Binding-site contacts:
Ligand atom O4 contacts residue SER365 of chain 1.B at 3.0 Å (h-bond).
Ligand atom O2P contacts residue LYS161 of chain 1.B at 3.3 Å.
Ligand atom O1 contacts residue LYS161 of chain 1.B at 3.1 Å.
Ligand atom O1P contacts residue TRP59 of chain 2.C at 3.2 Å.
Ligand atom O5P contacts residue ARG281 of chain 1.B at 2.9 Å (salt-bridge).
Ligand atom O2 contacts residue MG1 of chain 1.L at 2.2 Å.
Ligand atom O2P contacts residue THR58 of chain 2.C at 2.6 Å (h-bond).
Ligand atom O3 contacts residue HIS280 of chain 1.B at 3.0 Å (h-bond).
Ligand atom O3 contacts residue KCX187 of chain 1.B at 2.5 Å (h-bond).
Ligand atom O5 contacts residue LEU321 of chain 1.B at 3.1 Å.
Ligand atom O6 contacts residue LYS161 of chain 1.B at 3.3 Å (salt-bridge).
Ligand atom C2 contacts residue MG1 of chain 1.L at 2.8 Å.
Ligand atom O4P contacts residue ARG281 of chain 1.B at 3.1 Å (salt-bridge).
Ligand atom O6 contacts residue MG1 of chain 1.L at 2.0 Å.
Ligand atom O2 contacts residue KCX187 of chain 1.B at 3.2 Å (h-bond).
Ligand atom C contacts residue LYS161 of chain 1.B at 3.4 Å.
Ligand atom O2 contacts residue ASP189 of chain 1.B at 3.3 Å (salt-bridge).
Ligand atom O3 contacts residue GLU190 of chain 1.B at 3.0 Å (salt-bridge).
Ligand atom C contacts residue MG1 of chain 1.L at 2.8 Å.
Ligand atom O6 contacts residue ASP189 of chain 1.B at 3.0 Å (salt-bridge).
Ligand atom O3P contacts residue GLY389 of chain 1.B at 3.0 Å (h-bond).
Ligand atom C3 contacts residue KCX187 of chain 1.B at 3.0 Å.
Ligand atom O7 contacts residue LYS320 of chain 1.B at 2.9 Å (salt-bridge).
Ligand atom O6P contacts residue HIS313 of chain 1.B at 2.6 Å (h-bond).
Ligand atom O7 contacts residue GLU53 of chain 2.C at 3.5 Å (salt-bridge).
Ligand atom O6 contacts residue ASN109 of chain 2.C at 2.9 Å (h-bond).
Ligand atom O4 contacts residue GLY366 of chain 1.B at 3.1 Å (h-bond).
Ligand atom O3 contacts residue ASN109 of chain 2.C at 3.5 Å (h-bond).
Ligand atom O1P contacts residue GLY367 of chain 1.B at 2.9 Å (h-bond).
Ligand atom O2P contacts residue GLY390 of chain 1.B at 2.8 Å (h-bond).
Ligand atom O2 contacts residue THR159 of chain 1.B at 2.8 Å (h-bond).
Ligand atom O6 contacts residue GLU190 of chain 1.B at 3.1 Å (salt-bridge).
Ligand atom O1P contacts residue LYS320 of chain 1.B at 2.8 Å (salt-bridge).
Ligand atom O6P contacts residue SER365 of chain 1.B at 3.4 Å (h-bond).
Ligand atom O2 contacts residue LYS161 of chain 1.B at 2.9 Å (salt-bridge).
Ligand atom C contacts residue ASN109 of chain 2.C at 3.5 Å.
Ligand atom O6 contacts residue LYS163 of chain 1.B at 3.0 Å (salt-bridge).
Ligand atom C3 contacts residue MG1 of chain 1.L at 3.0 Å.
Ligand atom P1 contacts residue THR58 of chain 2.C at 3.5 Å.
Ligand atom O3 contacts residue MG1 of chain 1.L at 2.2 Å.

Sequence of chain 2.C:
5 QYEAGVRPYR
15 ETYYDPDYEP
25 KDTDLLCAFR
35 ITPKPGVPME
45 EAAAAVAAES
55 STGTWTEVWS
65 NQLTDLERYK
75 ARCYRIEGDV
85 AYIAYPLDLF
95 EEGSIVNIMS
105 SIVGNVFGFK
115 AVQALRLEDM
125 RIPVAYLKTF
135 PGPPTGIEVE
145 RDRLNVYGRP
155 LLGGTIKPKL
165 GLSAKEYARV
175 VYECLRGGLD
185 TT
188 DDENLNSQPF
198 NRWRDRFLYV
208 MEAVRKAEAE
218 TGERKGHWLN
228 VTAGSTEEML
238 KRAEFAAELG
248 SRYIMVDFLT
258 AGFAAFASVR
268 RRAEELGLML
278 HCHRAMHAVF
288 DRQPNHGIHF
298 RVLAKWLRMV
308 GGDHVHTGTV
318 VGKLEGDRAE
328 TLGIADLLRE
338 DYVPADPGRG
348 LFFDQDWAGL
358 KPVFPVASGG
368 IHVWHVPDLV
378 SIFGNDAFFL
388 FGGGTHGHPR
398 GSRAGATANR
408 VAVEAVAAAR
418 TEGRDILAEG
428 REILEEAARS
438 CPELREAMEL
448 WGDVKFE

Sequence of chain 1.B:
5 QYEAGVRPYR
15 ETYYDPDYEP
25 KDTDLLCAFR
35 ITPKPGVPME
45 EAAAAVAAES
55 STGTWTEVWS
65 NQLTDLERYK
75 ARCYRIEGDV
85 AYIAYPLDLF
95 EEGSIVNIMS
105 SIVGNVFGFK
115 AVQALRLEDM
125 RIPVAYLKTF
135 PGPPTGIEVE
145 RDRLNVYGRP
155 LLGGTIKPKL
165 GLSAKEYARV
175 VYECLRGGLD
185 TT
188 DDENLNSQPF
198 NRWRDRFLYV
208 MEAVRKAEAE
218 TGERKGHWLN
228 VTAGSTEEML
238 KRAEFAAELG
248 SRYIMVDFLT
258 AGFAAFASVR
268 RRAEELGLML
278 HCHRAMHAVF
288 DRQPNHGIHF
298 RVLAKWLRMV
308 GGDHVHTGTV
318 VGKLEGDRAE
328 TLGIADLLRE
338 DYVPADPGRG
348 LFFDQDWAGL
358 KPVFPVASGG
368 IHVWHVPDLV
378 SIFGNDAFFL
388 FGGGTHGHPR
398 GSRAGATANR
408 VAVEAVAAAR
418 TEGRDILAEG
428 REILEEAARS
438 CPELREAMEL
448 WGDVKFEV

A small-molecule ligand and the protein it binds are described below.
Small molecule (SMILES): O=C(O)[C@@](O)(COP(=O)(O)O)[C@H](O)[C@H](O)COP(=O)(O)O